Sequence of chain 55.F:
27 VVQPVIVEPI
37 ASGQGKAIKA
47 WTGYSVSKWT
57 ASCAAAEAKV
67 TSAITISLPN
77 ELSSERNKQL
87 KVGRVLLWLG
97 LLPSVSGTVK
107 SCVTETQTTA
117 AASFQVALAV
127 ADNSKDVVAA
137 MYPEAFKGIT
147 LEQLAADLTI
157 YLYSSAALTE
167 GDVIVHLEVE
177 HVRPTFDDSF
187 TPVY

This small molecule binds to this protein.
Small molecule (SMILES): Nc1ncnc2c1ncn2[C@@H]1O[C@H]([C@@H]2O[C@@H]3[C@H](O[P](=O)(O)O2)[C@@H](CO[P](=O)(O)O[C@H]2[C@@H](O)[C@H](n4cnc5c(N)ncnc54)O[C@@H]2COP(=O)=O)O[C@H]3n2ccc(=O)[nH]c2=O)[C@@H](O[P](=O)(O)OC[C@H]2O[C@@H](n3ccc(=O)[nH]c3=O)[C@H](O)[C@@H]2O)[C@H]1O

Binding-site contacts:
Ligand atom N9 contacts residue GLU140 of chain 55.F at 4.1 Å.
Ligand atom C8 contacts residue TRP47 of chain 55.F at 3.6 Å (hydrophobic).
Ligand atom O4' contacts residue LYS143 of chain 55.F at 4.2 Å.
Ligand atom O4' contacts residue LYS143 of chain 55.F at 4.4 Å.
Ligand atom N1 contacts residue TRP47 of chain 55.F at 3.7 Å.
Ligand atom O3' contacts residue GLU140 of chain 55.F at 4.4 Å.
Ligand atom C4' contacts residue GLU140 of chain 55.F at 3.4 Å.
Ligand atom C1' contacts residue GLU140 of chain 55.F at 2.7 Å.
Ligand atom C2 contacts residue TRP47 of chain 55.F at 3.4 Å (hydrophobic).
Ligand atom C2' contacts residue LYS143 of chain 55.F at 3.7 Å.
Ligand atom N3 contacts residue TRP47 of chain 55.F at 3.4 Å.
Ligand atom N6 contacts residue TRP47 of chain 55.F at 4.2 Å.
Ligand atom C8 contacts residue LYS143 of chain 55.F at 2.7 Å.
Ligand atom N9 contacts residue LYS143 of chain 55.F at 3.2 Å (salt-bridge).
Ligand atom C4 contacts residue TRP47 of chain 55.F at 3.3 Å (hydrophobic).
Ligand atom C3' contacts residue GLU140 of chain 55.F at 3.8 Å.
Ligand atom C5' contacts residue ARG90 of chain 55.F at 4.3 Å.
Ligand atom C1' contacts residue LYS143 of chain 55.F at 3.1 Å.
Ligand atom N9 contacts residue TRP47 of chain 55.F at 3.3 Å.
Ligand atom C5 contacts residue TRP47 of chain 55.F at 3.8 Å (hydrophobic).
Ligand atom N7 contacts residue LYS143 of chain 55.F at 3.8 Å.
Ligand atom O2' contacts residue GLU140 of chain 55.F at 2.3 Å (salt-bridge).
Ligand atom C2' contacts residue GLU140 of chain 55.F at 3.0 Å.
Ligand atom C6 contacts residue TRP47 of chain 55.F at 3.7 Å (hydrophobic).
Ligand atom O2' contacts residue LYS143 of chain 55.F at 3.8 Å.
Ligand atom N7 contacts residue TRP47 of chain 55.F at 3.6 Å.
Ligand atom O4' contacts residue TRP47 of chain 55.F at 3.4 Å.
Ligand atom O4' contacts residue GLU140 of chain 55.F at 3.0 Å (salt-bridge).
Ligand atom C1' contacts residue TRP47 of chain 55.F at 3.7 Å (hydrophobic).